Binding-site contacts:
Ligand atom O6 contacts residue GLU301 of chain 1.D at 3.1 Å (salt-bridge).
Ligand atom N9 contacts residue ILE213 of chain 1.D at 3.7 Å.
Ligand atom C5 contacts residue ILE213 of chain 1.D at 3.7 Å (hydrophobic).
Ligand atom N1 contacts residue ARG215 of chain 1.D at 3.5 Å (salt-bridge).
Ligand atom O3P contacts residue GLY274 of chain 1.D at 2.5 Å (h-bond).
Ligand atom N7 contacts residue GLU301 of chain 1.D at 3.1 Å (salt-bridge).
Ligand atom C4 contacts residue GLN217 of chain 1.D at 3.5 Å.
Ligand atom N7 contacts residue MET60 of chain 1.D at 3.6 Å.
Ligand atom N7 contacts residue GLY300 of chain 1.D at 3.7 Å.
Ligand atom C4' contacts residue ASP251 of chain 1.D at 3.5 Å.
Ligand atom C8 contacts residue MET60 of chain 1.D at 3.5 Å (hydrophobic).
Ligand atom C2 contacts residue THR214 of chain 1.D at 3.2 Å.
Ligand atom C5 contacts residue GLN217 of chain 1.D at 3.6 Å.
Ligand atom P contacts residue GLY274 of chain 1.D at 3.6 Å.
Ligand atom N3 contacts residue GLN217 of chain 1.D at 3.6 Å.
Ligand atom O1P contacts residue GLY252 of chain 1.D at 3.4 Å.
Ligand atom O3' contacts residue ASP251 of chain 1.D at 2.4 Å (salt-bridge).
Ligand atom O1P contacts residue GLY253 of chain 1.D at 2.5 Å (h-bond).
Ligand atom O3P contacts residue GLY252 of chain 1.D at 3.5 Å.
Ligand atom O6 contacts residue GLY300 of chain 1.D at 3.3 Å.
Ligand atom O3P contacts residue LEU273 of chain 1.D at 3.4 Å.
Ligand atom O3P contacts residue ARG275 of chain 1.D at 3.5 Å (salt-bridge).
Ligand atom C8 contacts residue GLN217 of chain 1.D at 3.6 Å.
Ligand atom N3 contacts residue ILE213 of chain 1.D at 3.5 Å.
Ligand atom O3' contacts residue MET272 of chain 1.D at 3.1 Å.
Ligand atom O4' contacts residue GLN217 of chain 1.D at 3.2 Å (h-bond).
Ligand atom O6 contacts residue GLY302 of chain 1.D at 2.6 Å (h-bond).
Ligand atom C6 contacts residue GLY302 of chain 1.D at 3.6 Å.
Ligand atom O2' contacts residue ASP251 of chain 1.D at 2.6 Å (salt-bridge).
Ligand atom C6 contacts residue THR214 of chain 1.D at 3.2 Å.
Ligand atom C3' contacts residue ASP251 of chain 1.D at 3.4 Å.
Ligand atom O2P contacts residue ARG275 of chain 1.D at 2.6 Å (salt-bridge).
Ligand atom C2 contacts residue GLN217 of chain 1.D at 3.7 Å.
Ligand atom N9 contacts residue GLN217 of chain 1.D at 3.4 Å (h-bond).
Ligand atom N1 contacts residue THR214 of chain 1.D at 2.5 Å (h-bond).
Ligand atom O6 contacts residue THR214 of chain 1.D at 3.2 Å (h-bond).
Ligand atom C4 contacts residue ILE213 of chain 1.D at 3.4 Å (hydrophobic).
Ligand atom O5' contacts residue GLN217 of chain 1.D at 3.2 Å (h-bond).
Ligand atom N1 contacts residue GLN217 of chain 1.D at 3.7 Å.
Ligand atom O3' contacts residue ALA58 of chain 1.D at 3.5 Å.

Sequence of chain 1.D:
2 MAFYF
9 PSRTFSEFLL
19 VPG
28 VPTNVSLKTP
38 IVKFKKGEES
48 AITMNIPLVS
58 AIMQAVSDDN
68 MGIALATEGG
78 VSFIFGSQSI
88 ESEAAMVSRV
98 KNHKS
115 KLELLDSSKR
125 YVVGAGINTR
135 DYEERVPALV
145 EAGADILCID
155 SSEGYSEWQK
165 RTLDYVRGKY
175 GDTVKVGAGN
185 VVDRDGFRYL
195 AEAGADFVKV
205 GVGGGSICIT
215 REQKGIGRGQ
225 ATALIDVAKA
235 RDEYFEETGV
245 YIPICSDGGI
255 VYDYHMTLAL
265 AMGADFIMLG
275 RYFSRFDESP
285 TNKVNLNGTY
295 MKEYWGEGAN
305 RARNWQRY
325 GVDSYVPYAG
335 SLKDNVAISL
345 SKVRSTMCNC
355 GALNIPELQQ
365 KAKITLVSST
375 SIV

A small-molecule ligand and the protein it binds are described below.
Small molecule (SMILES): O=c1[nH]cnc2c1ncn2[C@@H]1O[C@H](COP(=O)(O)O)[C@@H](O)[C@H]1O